A small-molecule ligand and the protein it binds are described below.
Small molecule (SMILES): CC(=O)N[C@H]1[C@H]([C@H](O)[C@H](O)CO)O[C@@](O[C@H]2[C@@H](O)[C@@H](CO)O[C@@H](O[C@H]3[C@H](O)[C@@H](O)[C@@H](O)O[C@@H]3CO)[C@@H]2O)(C(=O)O)C[C@@H]1O

Binding-site contacts:
Ligand atom C1 contacts residue LYS285 of chain 1.E at 3.5 Å.
Ligand atom O4 contacts residue GLU66 of chain 1.E at 2.3 Å (salt-bridge).
Ligand atom O1B contacts residue HIS69 of chain 1.E at 2.7 Å (h-bond).
Ligand atom C4 contacts residue LYS285 of chain 1.E at 3.7 Å.
Ligand atom O1A contacts residue VAL67 of chain 1.E at 3.4 Å.
Ligand atom C3 contacts residue VAL67 of chain 1.E at 4.2 Å (hydrophobic).
Ligand atom N5 contacts residue GLU66 of chain 1.E at 3.5 Å (salt-bridge).
Ligand atom O6 contacts residue ASP287 of chain 1.E at 4.1 Å.
Ligand atom O1A contacts residue ASN288 of chain 1.E at 3.0 Å (h-bond).
Ligand atom O10 contacts residue ARG58 of chain 1.E at 3.2 Å (salt-bridge).
Ligand atom C6 contacts residue ASP287 of chain 1.E at 3.3 Å.
Ligand atom O1B contacts residue VAL67 of chain 1.E at 4.2 Å.
Ligand atom C1 contacts residue HIS69 of chain 1.E at 3.6 Å.
Ligand atom O3 contacts residue LYS285 of chain 1.E at 3.6 Å.
Ligand atom O4 contacts residue LYS285 of chain 1.E at 3.5 Å (salt-bridge).
Ligand atom C10 contacts residue ARG58 of chain 1.E at 3.7 Å.
Ligand atom C11 contacts residue ARG58 of chain 1.E at 3.3 Å.
Ligand atom C11 contacts residue LEU79 of chain 1.E at 3.7 Å (hydrophobic).
Ligand atom C4 contacts residue GLU66 of chain 1.E at 3.2 Å.
Ligand atom C5 contacts residue GLU66 of chain 1.E at 3.9 Å.
Ligand atom C11 contacts residue GLU66 of chain 1.E at 3.4 Å.
Ligand atom O1B contacts residue ASN288 of chain 1.E at 3.3 Å (h-bond).
Ligand atom C1 contacts residue ASN288 of chain 1.E at 3.4 Å.
Ligand atom C4 contacts residue ASP287 of chain 1.E at 3.4 Å.
Ligand atom C1 contacts residue VAL67 of chain 1.E at 4.0 Å (hydrophobic).
Ligand atom O10 contacts residue GLU66 of chain 1.E at 3.6 Å (salt-bridge).
Ligand atom C5 contacts residue ASP287 of chain 1.E at 3.9 Å.
Ligand atom O1A contacts residue LYS285 of chain 1.E at 2.5 Å (salt-bridge).
Ligand atom O1A contacts residue HIS69 of chain 1.E at 4.0 Å.
Ligand atom C4 contacts residue VAL67 of chain 1.E at 3.7 Å (hydrophobic).
Ligand atom C3 contacts residue LYS285 of chain 1.E at 4.3 Å.
Ligand atom C3 contacts residue LYS285 of chain 1.E at 3.8 Å.
Ligand atom C2 contacts residue LYS285 of chain 1.E at 3.8 Å.
Ligand atom O8 contacts residue HIS69 of chain 1.E at 3.8 Å.
Ligand atom O4 contacts residue ARG292 of chain 1.E at 3.9 Å.
Ligand atom O4 contacts residue ASP287 of chain 1.E at 2.6 Å (salt-bridge).
Ligand atom C4 contacts residue ASN288 of chain 1.E at 4.0 Å.
Ligand atom C10 contacts residue GLU66 of chain 1.E at 3.5 Å.
Ligand atom C6 contacts residue ASN288 of chain 1.E at 4.3 Å.
Ligand atom O4 contacts residue VAL67 of chain 1.E at 3.9 Å.

Sequence of chain 1.E:
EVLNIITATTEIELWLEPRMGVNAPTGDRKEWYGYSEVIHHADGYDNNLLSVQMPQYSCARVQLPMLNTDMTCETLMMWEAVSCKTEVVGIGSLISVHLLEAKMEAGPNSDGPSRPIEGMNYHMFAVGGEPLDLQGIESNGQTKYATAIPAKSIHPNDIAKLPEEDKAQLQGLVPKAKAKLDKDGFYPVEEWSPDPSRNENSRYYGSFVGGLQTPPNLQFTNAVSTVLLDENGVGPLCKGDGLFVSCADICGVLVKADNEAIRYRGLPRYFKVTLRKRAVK